This protein binds this small molecule.
Small molecule (SMILES): Nc1ncnc2[nH]cnc12

Sequence of chain 3.A:
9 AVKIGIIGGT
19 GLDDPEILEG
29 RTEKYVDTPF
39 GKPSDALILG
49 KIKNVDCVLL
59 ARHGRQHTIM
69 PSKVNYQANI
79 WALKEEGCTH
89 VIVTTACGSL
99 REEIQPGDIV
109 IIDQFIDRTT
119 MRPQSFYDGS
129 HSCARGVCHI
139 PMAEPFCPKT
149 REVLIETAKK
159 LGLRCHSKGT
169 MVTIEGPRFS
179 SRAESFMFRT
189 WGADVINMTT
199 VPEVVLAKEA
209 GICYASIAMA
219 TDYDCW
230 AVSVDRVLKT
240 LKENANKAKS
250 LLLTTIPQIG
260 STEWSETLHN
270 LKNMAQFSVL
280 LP

Binding-site contacts:
Ligand atom N9 contacts residue CYS95 of chain 3.A at 3.8 Å.
Ligand atom N6 contacts residue ASP222 of chain 3.A at 3.0 Å (salt-bridge).
Ligand atom N7 contacts residue CYS95 of chain 3.A at 3.4 Å.
Ligand atom C6 contacts residue ASP222 of chain 3.A at 3.9 Å.
Ligand atom C6 contacts residue ILE194 of chain 3.A at 3.9 Å (hydrophobic).
Ligand atom N7 contacts residue GLY96 of chain 3.A at 3.3 Å (h-bond).
Ligand atom C2 contacts residue ASN195 of chain 3.A at 4.0 Å.
Ligand atom C6 contacts residue ASP220 of chain 3.A at 4.0 Å.
Ligand atom C5 contacts residue ASP220 of chain 3.A at 3.9 Å.
Ligand atom C8 contacts residue ALA94 of chain 3.A at 4.0 Å (hydrophobic).
Ligand atom C5 contacts residue ILE194 of chain 3.A at 3.9 Å (hydrophobic).
Ligand atom C8 contacts residue VAL236 of chain 3.A at 4.0 Å (hydrophobic).
Ligand atom N6 contacts residue ILE194 of chain 3.A at 3.9 Å.
Ligand atom N7 contacts residue THR219 of chain 3.A at 3.6 Å.
Ligand atom C6 contacts residue GLY96 of chain 3.A at 3.9 Å.
Ligand atom N7 contacts residue ASP220 of chain 3.A at 2.7 Å (salt-bridge).
Ligand atom C8 contacts residue GLY96 of chain 3.A at 3.8 Å.
Ligand atom C2 contacts residue MET196 of chain 3.A at 3.9 Å (hydrophobic).
Ligand atom N1 contacts residue PHE177 of chain 3.A at 3.6 Å.
Ligand atom N3 contacts residue ILE194 of chain 3.A at 3.7 Å.
Ligand atom C8 contacts residue ASP220 of chain 3.A at 3.5 Å.
Ligand atom N6 contacts residue ASP220 of chain 3.A at 3.0 Å (salt-bridge).
Ligand atom N3 contacts residue MET196 of chain 3.A at 3.9 Å.
Ligand atom C6 contacts residue PHE177 of chain 3.A at 3.8 Å (hydrophobic).
Ligand atom C5 contacts residue PHE177 of chain 3.A at 3.8 Å (hydrophobic).
Ligand atom C5 contacts residue GLY96 of chain 3.A at 3.5 Å.
Ligand atom N6 contacts residue GLY96 of chain 3.A at 3.6 Å.
Ligand atom C8 contacts residue THR219 of chain 3.A at 3.4 Å.
Ligand atom N9 contacts residue ALA94 of chain 3.A at 4.0 Å.
Ligand atom C4 contacts residue ILE194 of chain 3.A at 3.7 Å (hydrophobic).
Ligand atom C2 contacts residue ILE172 of chain 3.A at 4.1 Å (hydrophobic).
Ligand atom N1 contacts residue ASP222 of chain 3.A at 4.0 Å.
Ligand atom C2 contacts residue PHE177 of chain 3.A at 3.9 Å (hydrophobic).
Ligand atom N6 contacts residue VAL231 of chain 3.A at 3.9 Å.
Ligand atom N1 contacts residue ILE194 of chain 3.A at 3.8 Å.
Ligand atom C4 contacts residue PHE177 of chain 3.A at 3.9 Å (hydrophobic).
Ligand atom C2 contacts residue ILE194 of chain 3.A at 3.8 Å (hydrophobic).
Ligand atom C5 contacts residue CYS95 of chain 3.A at 3.9 Å (hydrophobic).
Ligand atom N3 contacts residue ASN195 of chain 3.A at 3.6 Å.
Ligand atom C8 contacts residue CYS95 of chain 3.A at 3.5 Å (hydrophobic).